Sequence of chain 1.A:
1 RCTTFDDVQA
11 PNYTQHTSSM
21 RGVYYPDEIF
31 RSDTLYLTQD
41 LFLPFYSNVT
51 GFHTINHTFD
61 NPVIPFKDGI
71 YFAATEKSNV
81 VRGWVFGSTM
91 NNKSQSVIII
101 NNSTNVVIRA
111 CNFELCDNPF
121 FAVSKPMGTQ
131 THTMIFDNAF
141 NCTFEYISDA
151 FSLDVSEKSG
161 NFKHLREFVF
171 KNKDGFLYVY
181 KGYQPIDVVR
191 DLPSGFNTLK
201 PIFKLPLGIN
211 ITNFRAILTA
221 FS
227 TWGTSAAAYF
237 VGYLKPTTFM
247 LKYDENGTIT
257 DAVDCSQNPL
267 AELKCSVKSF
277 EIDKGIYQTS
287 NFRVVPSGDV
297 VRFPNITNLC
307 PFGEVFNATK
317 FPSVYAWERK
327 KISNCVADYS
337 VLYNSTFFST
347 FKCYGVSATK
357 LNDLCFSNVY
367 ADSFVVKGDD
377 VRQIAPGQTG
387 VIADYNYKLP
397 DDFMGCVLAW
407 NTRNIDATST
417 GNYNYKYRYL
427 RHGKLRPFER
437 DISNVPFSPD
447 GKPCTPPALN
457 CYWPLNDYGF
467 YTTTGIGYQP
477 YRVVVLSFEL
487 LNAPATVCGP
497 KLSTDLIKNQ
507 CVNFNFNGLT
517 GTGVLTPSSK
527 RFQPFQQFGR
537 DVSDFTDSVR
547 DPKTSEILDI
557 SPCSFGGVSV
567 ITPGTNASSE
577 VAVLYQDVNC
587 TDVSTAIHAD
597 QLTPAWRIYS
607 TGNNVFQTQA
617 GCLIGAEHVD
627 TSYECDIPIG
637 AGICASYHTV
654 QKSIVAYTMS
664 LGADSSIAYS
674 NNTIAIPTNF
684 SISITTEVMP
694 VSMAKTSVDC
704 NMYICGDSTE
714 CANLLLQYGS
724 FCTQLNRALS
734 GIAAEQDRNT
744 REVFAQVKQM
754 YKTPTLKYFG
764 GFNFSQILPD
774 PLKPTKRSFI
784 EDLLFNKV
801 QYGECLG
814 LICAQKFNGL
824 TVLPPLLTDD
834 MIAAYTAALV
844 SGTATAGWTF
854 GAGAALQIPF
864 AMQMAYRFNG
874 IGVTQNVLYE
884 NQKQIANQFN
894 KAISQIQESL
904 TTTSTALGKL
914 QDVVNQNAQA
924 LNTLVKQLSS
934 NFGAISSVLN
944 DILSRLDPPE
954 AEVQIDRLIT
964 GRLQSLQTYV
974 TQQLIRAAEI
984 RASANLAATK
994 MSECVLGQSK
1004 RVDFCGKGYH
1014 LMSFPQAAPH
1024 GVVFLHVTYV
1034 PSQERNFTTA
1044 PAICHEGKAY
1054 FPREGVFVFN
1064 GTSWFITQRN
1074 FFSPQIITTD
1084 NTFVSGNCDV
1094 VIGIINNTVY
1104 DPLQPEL

Binding-site contacts:
Ligand atom O5 contacts residue GLU114 of chain 1.A at 3.8 Å.
Ligand atom C2 contacts residue GLU114 of chain 1.A at 3.7 Å.
Ligand atom C1 contacts residue GLU114 of chain 1.A at 3.3 Å.
Ligand atom O5 contacts residue ASN92 of chain 1.A at 2.2 Å (h-bond).
Ligand atom C3 contacts residue ASN92 of chain 1.A at 3.8 Å.
Ligand atom C4 contacts residue ASN92 of chain 1.A at 4.1 Å.
Ligand atom C5 contacts residue GLU114 of chain 1.A at 3.8 Å.
Ligand atom C3 contacts residue GLU114 of chain 1.A at 3.5 Å.
Ligand atom C7 contacts residue ASN92 of chain 1.A at 4.1 Å.
Ligand atom N2 contacts residue ASN92 of chain 1.A at 3.0 Å (h-bond).
Ligand atom C2 contacts residue ASN92 of chain 1.A at 2.5 Å.
Ligand atom C5 contacts residue ASN92 of chain 1.A at 3.6 Å.
Ligand atom C4 contacts residue GLU114 of chain 1.A at 4.2 Å.
Ligand atom N2 contacts residue GLU114 of chain 1.A at 3.8 Å.
Ligand atom C1 contacts residue ASN92 of chain 1.A at 1.4 Å.

This protein binds this small molecule.
Small molecule (SMILES): CC(=O)N[C@H]1[C@H](O[C@H]2[C@H](O)[C@@H](NC(C)=O)CO[C@@H]2CO)O[C@H](CO)[C@@H](O)[C@@H]1O